Sequence of chain 1.A:
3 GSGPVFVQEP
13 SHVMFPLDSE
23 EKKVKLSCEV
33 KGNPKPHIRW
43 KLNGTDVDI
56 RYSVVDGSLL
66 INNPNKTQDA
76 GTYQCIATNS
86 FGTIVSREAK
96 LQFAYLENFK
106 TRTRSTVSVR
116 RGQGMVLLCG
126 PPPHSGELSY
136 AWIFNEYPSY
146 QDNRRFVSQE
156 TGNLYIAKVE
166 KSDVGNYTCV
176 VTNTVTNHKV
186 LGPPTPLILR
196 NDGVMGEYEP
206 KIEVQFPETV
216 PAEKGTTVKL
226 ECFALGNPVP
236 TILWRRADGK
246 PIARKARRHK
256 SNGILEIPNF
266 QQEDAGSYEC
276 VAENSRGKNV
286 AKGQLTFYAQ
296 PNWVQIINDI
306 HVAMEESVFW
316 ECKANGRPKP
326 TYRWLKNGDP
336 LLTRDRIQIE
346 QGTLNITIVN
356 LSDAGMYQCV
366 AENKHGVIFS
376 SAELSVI

Binding-site contacts:
Ligand atom O7 contacts residue THR352 of chain 1.A at 3.8 Å.
Ligand atom O5 contacts residue ASN350 of chain 1.A at 2.4 Å (h-bond).
Ligand atom C8 contacts residue ASN350 of chain 1.A at 4.3 Å.
Ligand atom N2 contacts residue ASN350 of chain 1.A at 2.7 Å (h-bond).
Ligand atom C5 contacts residue PHE314 of chain 1.A at 3.8 Å (hydrophobic).
Ligand atom C8 contacts residue GLN343 of chain 1.A at 3.5 Å.
Ligand atom N2 contacts residue GLN343 of chain 1.A at 3.6 Å.
Ligand atom O7 contacts residue ASN350 of chain 1.A at 3.8 Å.
Ligand atom C7 contacts residue GLN343 of chain 1.A at 4.0 Å.
Ligand atom C1 contacts residue ASN350 of chain 1.A at 1.4 Å.
Ligand atom C8 contacts residue THR352 of chain 1.A at 4.0 Å.
Ligand atom C5 contacts residue ASN350 of chain 1.A at 3.7 Å.
Ligand atom C6 contacts residue PHE314 of chain 1.A at 3.2 Å (hydrophobic).
Ligand atom O6 contacts residue PHE314 of chain 1.A at 3.2 Å.
Ligand atom O5 contacts residue PHE314 of chain 1.A at 3.5 Å.
Ligand atom C7 contacts residue ASN350 of chain 1.A at 3.4 Å.
Ligand atom C7 contacts residue THR352 of chain 1.A at 4.0 Å.
Ligand atom C2 contacts residue ASN350 of chain 1.A at 2.3 Å.
Ligand atom C1 contacts residue GLN343 of chain 1.A at 4.5 Å.
Ligand atom C4 contacts residue ASN350 of chain 1.A at 4.2 Å.
Ligand atom C3 contacts residue ASN350 of chain 1.A at 3.7 Å.

This small molecule binds to this protein.
Small molecule (SMILES): CC(=O)N[C@@H]1[C@@H](O)[C@H](O)[C@@H](CO)O[C@H]1O